Binding-site contacts:
Ligand atom CD2 contacts residue GLN47 of chain 1.OA at 4.0 Å.
Ligand atom C contacts residue SER138 of chain 1.OA at 4.0 Å.
Ligand atom CD1 contacts residue GLN47 of chain 1.OA at 3.4 Å.
Ligand atom C6 contacts residue PRO137 of chain 1.OA at 3.9 Å (hydrophobic).
Ligand atom C2 contacts residue PHE83 of chain 1.OA at 3.9 Å (hydrophobic).
Ligand atom C5 contacts residue ALA111 of chain 1.OA at 3.8 Å (hydrophobic).
Ligand atom C4 contacts residue ALA111 of chain 1.OA at 3.6 Å (hydrophobic).
Ligand atom C4 contacts residue SER110 of chain 1.OA at 3.9 Å.
Ligand atom C contacts residue GLY81 of chain 1.OA at 4.0 Å.
Ligand atom O contacts residue GLY81 of chain 1.OA at 4.0 Å.
Ligand atom C3 contacts residue PHE83 of chain 1.OA at 3.6 Å (hydrophobic).
Ligand atom N contacts residue GLY81 of chain 1.OA at 3.3 Å (h-bond).
Ligand atom C2 contacts residue GLY81 of chain 1.OA at 3.3 Å.
Ligand atom C contacts residue SER138 of chain 1.OA at 3.5 Å.
Ligand atom O contacts residue GLY82 of chain 1.OA at 3.3 Å.
Ligand atom O1 contacts residue PRO137 of chain 1.OA at 3.2 Å.
Ligand atom CD2 contacts residue SER138 of chain 1.OA at 3.2 Å.
Ligand atom C5 contacts residue SER110 of chain 1.OA at 3.7 Å.
Ligand atom C5 contacts residue MET164 of chain 1.OA at 3.8 Å (hydrophobic).
Ligand atom CD2 contacts residue PRO137 of chain 1.OA at 3.3 Å (hydrophobic).
Ligand atom O1 contacts residue SER138 of chain 1.OA at 2.9 Å (h-bond).
Ligand atom C6 contacts residue SER110 of chain 1.OA at 3.3 Å.
Ligand atom C contacts residue LEU139 of chain 1.OA at 3.9 Å (hydrophobic).
Ligand atom C5 contacts residue HIS135 of chain 1.OA at 3.8 Å.
Ligand atom C4 contacts residue MET164 of chain 1.OA at 4.0 Å (hydrophobic).
Ligand atom C1 contacts residue SER110 of chain 1.OA at 3.8 Å.
Ligand atom C6 contacts residue HIS135 of chain 1.OA at 3.8 Å.
Ligand atom C3 contacts residue ALA111 of chain 1.OA at 3.8 Å (hydrophobic).
Ligand atom CG contacts residue SER138 of chain 1.OA at 3.5 Å.
Ligand atom CB contacts residue SER138 of chain 1.OA at 4.0 Å.
Ligand atom CA contacts residue SER138 of chain 1.OA at 3.2 Å.
Ligand atom O1 contacts residue HIS135 of chain 1.OA at 3.8 Å.
Ligand atom O contacts residue PHE83 of chain 1.OA at 3.2 Å (h-bond).
Ligand atom CD1 contacts residue ILE157 of chain 1.OA at 3.6 Å (hydrophobic).
Ligand atom C contacts residue PRO137 of chain 1.OA at 4.0 Å (hydrophobic).
Ligand atom CG contacts residue GLY81 of chain 1.OA at 4.0 Å.
Ligand atom OXT contacts residue LEU139 of chain 1.OA at 3.4 Å.
Ligand atom CD1 contacts residue MET160 of chain 1.OA at 3.5 Å (hydrophobic).
Ligand atom N contacts residue SER138 of chain 1.OA at 3.0 Å (h-bond).
Ligand atom C1 contacts residue GLY81 of chain 1.OA at 3.8 Å.

Sequence of chain 1.OA:
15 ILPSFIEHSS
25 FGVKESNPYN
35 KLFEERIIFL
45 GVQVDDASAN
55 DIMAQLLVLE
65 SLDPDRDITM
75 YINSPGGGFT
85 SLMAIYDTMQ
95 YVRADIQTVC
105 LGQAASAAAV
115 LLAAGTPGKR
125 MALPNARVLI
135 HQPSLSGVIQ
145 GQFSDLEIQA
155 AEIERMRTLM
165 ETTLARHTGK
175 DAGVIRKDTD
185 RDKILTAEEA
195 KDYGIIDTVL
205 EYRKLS

The protein below binds the small molecule below.
Small molecule (SMILES): CC(C)C[C@H](NC(=O)[C@H](CC(C)C)NC(=O)c1ccccc1)C(=O)O